Binding-site contacts:
Ligand atom C1 contacts residue HIS143 of chain 1.F at 3.2 Å.
Ligand atom O5 contacts residue LYS82 of chain 1.F at 3.1 Å (salt-bridge).
Ligand atom C2 contacts residue LYS82 of chain 1.F at 2.6 Å.
Ligand atom O3 contacts residue ASN139 of chain 1.H at 4.1 Å.
Ligand atom C5 contacts residue LYS82 of chain 1.F at 3.1 Å.
Ligand atom O3 contacts residue LYS82 of chain 1.F at 4.5 Å.
Ligand atom O6 contacts residue HIS143 of chain 1.H at 4.2 Å.
Ligand atom O2 contacts residue ASN139 of chain 1.H at 4.5 Å.
Ligand atom O5 contacts residue HIS146 of chain 1.H at 4.5 Å.
Ligand atom C5 contacts residue HIS146 of chain 1.H at 4.2 Å.
Ligand atom C1 contacts residue LYS82 of chain 1.F at 1.3 Å.
Ligand atom C5 contacts residue HIS143 of chain 1.H at 4.3 Å.
Ligand atom C6 contacts residue HIS146 of chain 1.H at 3.1 Å.
Ligand atom C4 contacts residue HIS143 of chain 1.H at 3.4 Å.
Ligand atom C4 contacts residue LYS82 of chain 1.F at 3.5 Å.
Ligand atom C3 contacts residue LYS82 of chain 1.F at 3.1 Å.
Ligand atom O2 contacts residue HIS146 of chain 1.F at 4.2 Å.
Ligand atom O4 contacts residue LYS82 of chain 1.F at 3.6 Å.
Ligand atom O4 contacts residue HIS143 of chain 1.H at 2.8 Å.
Ligand atom O2 contacts residue HIS143 of chain 1.F at 4.0 Å.
Ligand atom C6 contacts residue HIS143 of chain 1.H at 4.2 Å.
Ligand atom O4 contacts residue LYS82 of chain 1.H at 3.6 Å.
Ligand atom O6 contacts residue HIS146 of chain 1.H at 3.3 Å.
Ligand atom O2 contacts residue LYS82 of chain 1.F at 3.7 Å.
Ligand atom C2 contacts residue HIS143 of chain 1.F at 4.2 Å.
Ligand atom C6 contacts residue LYS82 of chain 1.F at 4.4 Å.

Sequence of chain 1.H:
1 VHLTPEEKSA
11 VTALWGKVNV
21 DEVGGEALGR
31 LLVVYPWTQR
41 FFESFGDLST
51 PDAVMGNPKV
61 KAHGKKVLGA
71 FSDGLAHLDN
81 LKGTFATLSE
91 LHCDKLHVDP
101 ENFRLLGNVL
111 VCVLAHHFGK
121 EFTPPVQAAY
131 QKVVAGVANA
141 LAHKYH

Sequence of chain 1.F:
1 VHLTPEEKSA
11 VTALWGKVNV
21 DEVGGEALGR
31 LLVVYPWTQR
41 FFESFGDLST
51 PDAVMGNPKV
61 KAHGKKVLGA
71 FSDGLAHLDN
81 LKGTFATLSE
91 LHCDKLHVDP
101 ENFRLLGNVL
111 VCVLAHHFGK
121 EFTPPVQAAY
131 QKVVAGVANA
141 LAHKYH

This small molecule binds to this protein.
Small molecule (SMILES): OC[C@H]1O[C@](O)(CO)[C@@H](O)[C@@H]1O